Sequence of chain 1.C:
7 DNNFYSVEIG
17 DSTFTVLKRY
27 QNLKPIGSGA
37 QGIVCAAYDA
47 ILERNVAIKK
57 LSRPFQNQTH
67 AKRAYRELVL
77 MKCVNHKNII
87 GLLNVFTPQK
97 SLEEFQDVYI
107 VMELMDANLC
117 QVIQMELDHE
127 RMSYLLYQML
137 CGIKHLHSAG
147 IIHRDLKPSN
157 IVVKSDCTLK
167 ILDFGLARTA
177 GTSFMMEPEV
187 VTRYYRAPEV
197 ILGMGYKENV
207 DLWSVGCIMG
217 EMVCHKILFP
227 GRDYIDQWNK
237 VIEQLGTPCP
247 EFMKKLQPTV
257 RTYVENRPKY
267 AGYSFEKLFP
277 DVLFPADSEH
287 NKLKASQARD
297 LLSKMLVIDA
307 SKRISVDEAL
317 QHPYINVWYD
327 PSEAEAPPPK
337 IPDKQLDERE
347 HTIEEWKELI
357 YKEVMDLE

A protein and the small-molecule ligand that binds it are described below.
Small molecule (SMILES): CCOc1nc(C(=O)NCc2cc(OC)ccc2OC)ccc1C#N

Binding-site contacts:
Ligand atom C9 contacts residue ALA113 of chain 1.C at 3.6 Å (hydrophobic).
Ligand atom C8 contacts residue MET111 of chain 1.C at 3.8 Å (hydrophobic).
Ligand atom N1 contacts residue LEU110 of chain 1.C at 3.8 Å.
Ligand atom C3 contacts residue ALA113 of chain 1.C at 3.8 Å (hydrophobic).
Ligand atom C34 contacts residue LEU168 of chain 1.C at 3.4 Å (hydrophobic).
Ligand atom C28 contacts residue ILE32 of chain 1.C at 3.6 Å (hydrophobic).
Ligand atom C20 contacts residue ALA53 of chain 1.C at 3.8 Å (hydrophobic).
Ligand atom C20 contacts residue GLU109 of chain 1.C at 3.8 Å.
Ligand atom C18 contacts residue LEU168 of chain 1.C at 3.5 Å (hydrophobic).
Ligand atom C37 contacts residue VAL40 of chain 1.C at 3.7 Å (hydrophobic).
Ligand atom C4 contacts residue LEU110 of chain 1.C at 3.7 Å (hydrophobic).
Ligand atom C8 contacts residue VAL158 of chain 1.C at 3.5 Å (hydrophobic).
Ligand atom N35 contacts residue LYS55 of chain 1.C at 3.6 Å.
Ligand atom C5 contacts residue ASP112 of chain 1.C at 3.5 Å.
Ligand atom C6 contacts residue ILE32 of chain 1.C at 3.7 Å (hydrophobic).
Ligand atom C4 contacts residue MET111 of chain 1.C at 3.2 Å (hydrophobic).
Ligand atom C14 contacts residue VAL158 of chain 1.C at 3.8 Å (hydrophobic).
Ligand atom O27 contacts residue ALA113 of chain 1.C at 3.8 Å.
Ligand atom C8 contacts residue LEU110 of chain 1.C at 3.4 Å (hydrophobic).
Ligand atom C34 contacts residue VAL40 of chain 1.C at 3.7 Å (hydrophobic).
Ligand atom O36 contacts residue VAL40 of chain 1.C at 3.5 Å.
Ligand atom N1 contacts residue VAL158 of chain 1.C at 3.6 Å.
Ligand atom C3 contacts residue ASP112 of chain 1.C at 3.2 Å.
Ligand atom N16 contacts residue LEU168 of chain 1.C at 3.7 Å.
Ligand atom O1 contacts residue MET111 of chain 1.C at 2.6 Å (h-bond).
Ligand atom C1 contacts residue ILE32 of chain 1.C at 3.7 Å (hydrophobic).
Ligand atom C3 contacts residue MET111 of chain 1.C at 3.8 Å (hydrophobic).
Ligand atom C9 contacts residue ASP112 of chain 1.C at 3.6 Å.
Ligand atom C19 contacts residue ALA53 of chain 1.C at 3.7 Å (hydrophobic).
Ligand atom C23 contacts residue ILE32 of chain 1.C at 3.8 Å (hydrophobic).
Ligand atom C34 contacts residue MET108 of chain 1.C at 3.4 Å (hydrophobic).
Ligand atom N35 contacts residue LEU168 of chain 1.C at 3.5 Å.
Ligand atom O1 contacts residue LEU110 of chain 1.C at 3.2 Å.
Ligand atom C17 contacts residue LEU168 of chain 1.C at 3.5 Å (hydrophobic).
Ligand atom N35 contacts residue MET108 of chain 1.C at 3.0 Å.
Ligand atom C4 contacts residue ASP112 of chain 1.C at 3.0 Å.
Ligand atom N35 contacts residue VAL40 of chain 1.C at 3.7 Å.
Ligand atom C9 contacts residue MET111 of chain 1.C at 3.4 Å (hydrophobic).
Ligand atom O27 contacts residue ASN114 of chain 1.C at 3.4 Å (h-bond).
Ligand atom C28 contacts residue ASN114 of chain 1.C at 3.2 Å.